Sequence of chain 1.A:
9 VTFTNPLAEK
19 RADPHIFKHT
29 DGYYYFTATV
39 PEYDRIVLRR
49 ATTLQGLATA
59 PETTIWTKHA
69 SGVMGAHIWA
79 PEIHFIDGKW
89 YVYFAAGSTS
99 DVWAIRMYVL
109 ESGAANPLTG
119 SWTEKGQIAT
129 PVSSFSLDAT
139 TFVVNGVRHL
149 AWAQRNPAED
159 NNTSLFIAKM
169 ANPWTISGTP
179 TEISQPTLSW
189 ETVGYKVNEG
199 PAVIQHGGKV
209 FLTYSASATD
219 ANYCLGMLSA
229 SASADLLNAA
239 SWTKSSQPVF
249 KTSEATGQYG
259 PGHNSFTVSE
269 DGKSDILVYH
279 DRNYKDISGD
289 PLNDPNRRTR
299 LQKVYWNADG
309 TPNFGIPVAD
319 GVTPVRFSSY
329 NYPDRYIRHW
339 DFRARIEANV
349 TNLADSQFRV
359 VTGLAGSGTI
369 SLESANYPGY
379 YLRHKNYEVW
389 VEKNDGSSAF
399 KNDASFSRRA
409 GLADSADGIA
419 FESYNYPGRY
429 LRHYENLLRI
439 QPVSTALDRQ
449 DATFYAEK

The small molecule below binds the protein below.
Small molecule (SMILES): [N-]=[N+]=N[C@@H]1O[C@@H](CO)[C@H](O)[C@H]1O

Binding-site contacts:
Ligand atom C3 contacts residue GLU433 of chain 1.A at 4.4 Å.
Ligand atom O4 contacts residue ASN434 of chain 1.A at 4.2 Å.
Ligand atom N1 contacts residue GLU433 of chain 1.A at 4.5 Å.
Ligand atom O2 contacts residue ASP449 of chain 1.A at 2.5 Å (salt-bridge).
Ligand atom C5 contacts residue ASN434 of chain 1.A at 3.6 Å.
Ligand atom O2 contacts residue LEU445 of chain 1.A at 3.9 Å.
Ligand atom C4 contacts residue HIS431 of chain 1.A at 4.0 Å.
Ligand atom C3 contacts residue HIS431 of chain 1.A at 3.7 Å.
Ligand atom C3 contacts residue ASP449 of chain 1.A at 3.3 Å.
Ligand atom O5 contacts residue GLU433 of chain 1.A at 3.0 Å (salt-bridge).
Ligand atom O2 contacts residue TYR432 of chain 1.A at 3.5 Å.
Ligand atom O3 contacts residue ASP449 of chain 1.A at 2.6 Å (salt-bridge).
Ligand atom O3 contacts residue ASN329 of chain 1.A at 3.6 Å (h-bond).
Ligand atom O3 contacts residue TYR330 of chain 1.A at 3.7 Å.
Ligand atom C1 contacts residue GLU433 of chain 1.A at 3.5 Å.
Ligand atom O4 contacts residue GLU433 of chain 1.A at 2.8 Å (salt-bridge).
Ligand atom C5 contacts residue HIS431 of chain 1.A at 3.2 Å.
Ligand atom O4 contacts residue TYR432 of chain 1.A at 3.8 Å.
Ligand atom N3 contacts residue GLU433 of chain 1.A at 4.0 Å.
Ligand atom O3 contacts residue HIS431 of chain 1.A at 3.3 Å.
Ligand atom O5 contacts residue TYR432 of chain 1.A at 3.4 Å.
Ligand atom O2 contacts residue ARG430 of chain 1.A at 3.9 Å.
Ligand atom C5 contacts residue TYR330 of chain 1.A at 4.0 Å (hydrophobic).
Ligand atom O3 contacts residue LEU445 of chain 1.A at 3.8 Å.
Ligand atom C2 contacts residue LEU445 of chain 1.A at 4.3 Å (hydrophobic).
Ligand atom C4 contacts residue TYR330 of chain 1.A at 4.2 Å (hydrophobic).
Ligand atom N2 contacts residue GLU433 of chain 1.A at 4.2 Å.
Ligand atom C5 contacts residue GLU433 of chain 1.A at 3.9 Å.
Ligand atom O5 contacts residue HIS431 of chain 1.A at 2.8 Å (h-bond).
Ligand atom C4 contacts residue GLU433 of chain 1.A at 3.9 Å.
Ligand atom C1 contacts residue TYR432 of chain 1.A at 3.9 Å (hydrophobic).
Ligand atom C3 contacts residue TYR432 of chain 1.A at 4.4 Å (hydrophobic).
Ligand atom C2 contacts residue ASP449 of chain 1.A at 3.4 Å.
Ligand atom O5 contacts residue ASN434 of chain 1.A at 2.6 Å (h-bond).
Ligand atom O2 contacts residue HIS431 of chain 1.A at 4.2 Å.
Ligand atom C2 contacts residue TYR432 of chain 1.A at 4.3 Å (hydrophobic).